Sequence of chain 1.A:
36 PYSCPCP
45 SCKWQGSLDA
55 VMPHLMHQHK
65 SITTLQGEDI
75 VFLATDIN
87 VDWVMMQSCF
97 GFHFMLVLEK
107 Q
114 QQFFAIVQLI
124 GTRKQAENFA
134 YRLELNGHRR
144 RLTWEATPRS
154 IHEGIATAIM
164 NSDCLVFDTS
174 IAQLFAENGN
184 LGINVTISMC

Binding-site contacts:
Ligand atom C contacts residue VAL75 of chain 1.A at 3.6 Å (hydrophobic).
Ligand atom C contacts residue TRP89 of chain 1.A at 3.6 Å (hydrophobic).
Ligand atom O contacts residue THR79 of chain 1.A at 3.0 Å (h-bond).
Ligand atom O contacts residue ASP88 of chain 1.A at 3.5 Å (salt-bridge).
Ligand atom CG contacts residue GLN70 of chain 1.A at 3.7 Å.
Ligand atom O contacts residue VAL75 of chain 1.A at 3.6 Å (h-bond).
Ligand atom N contacts residue TRP89 of chain 1.A at 3.6 Å.
Ligand atom CB contacts residue TRP89 of chain 1.A at 3.6 Å (hydrophobic).
Ligand atom N contacts residue LEU69 of chain 1.A at 3.7 Å.
Ligand atom O contacts residue LEU77 of chain 1.A at 2.9 Å (h-bond).
Ligand atom CA contacts residue LEU77 of chain 1.A at 3.6 Å (hydrophobic).
Ligand atom CG contacts residue ASP73 of chain 1.A at 3.5 Å.
Ligand atom CE contacts residue ASP73 of chain 1.A at 3.5 Å.
Ligand atom N contacts residue LEU77 of chain 1.A at 2.9 Å (h-bond).
Ligand atom O contacts residue ALA78 of chain 1.A at 3.7 Å.
Ligand atom CB contacts residue VAL75 of chain 1.A at 3.7 Å (hydrophobic).
Ligand atom C contacts residue LEU77 of chain 1.A at 3.7 Å (hydrophobic).
Ligand atom CA contacts residue VAL75 of chain 1.A at 3.2 Å (hydrophobic).
Ligand atom CG1 contacts residue VAL90 of chain 1.A at 3.6 Å (hydrophobic).
Ligand atom C contacts residue LEU69 of chain 1.A at 3.7 Å (hydrophobic).
Ligand atom N contacts residue VAL75 of chain 1.A at 2.9 Å (h-bond).
Ligand atom O contacts residue LEU69 of chain 1.A at 3.6 Å.
Ligand atom CB contacts residue VAL87 of chain 1.A at 3.4 Å (hydrophobic).
Ligand atom CG2 contacts residue PHE76 of chain 1.A at 3.6 Å (hydrophobic).
Ligand atom CD1 contacts residue VAL90 of chain 1.A at 3.6 Å (hydrophobic).
Ligand atom CA contacts residue ASP88 of chain 1.A at 3.4 Å.
Ligand atom CB contacts residue MET91 of chain 1.A at 3.7 Å (hydrophobic).
Ligand atom CG1 contacts residue THR79 of chain 1.A at 3.7 Å.
Ligand atom CB contacts residue PHE76 of chain 1.A at 3.7 Å (hydrophobic).
Ligand atom C contacts residue ASP88 of chain 1.A at 3.5 Å.
Ligand atom O contacts residue ILE74 of chain 1.A at 3.4 Å.
Ligand atom N contacts residue ASP88 of chain 1.A at 2.8 Å (salt-bridge).
Ligand atom O contacts residue TRP89 of chain 1.A at 3.3 Å.
Ligand atom O contacts residue LEU77 of chain 1.A at 3.7 Å.
Ligand atom CD contacts residue THR79 of chain 1.A at 3.7 Å.
Ligand atom C contacts residue LEU69 of chain 1.A at 3.7 Å (hydrophobic).
Ligand atom CA contacts residue THR79 of chain 1.A at 3.7 Å.
Ligand atom CA contacts residue ASP88 of chain 1.A at 3.7 Å.
Ligand atom CB contacts residue ASP73 of chain 1.A at 3.3 Å.
Ligand atom O contacts residue VAL75 of chain 1.A at 2.9 Å (h-bond).

This protein binds this small molecule.
Small molecule (SMILES): CC[C@H](C)[C@@H](C=O)NC(=O)[C@@H]1CCCN1C(=O)[C@H](C)NC(=O)[C@@H](NC(=O)[C@@H](NC(=O)[C@H](C)NC(=O)[C@H](C)NC(=O)[C@@H]1CCCN1C(=O)[C@@H](N)CCCCN)C(C)C)C(C)C